Binding-site contacts:
Ligand atom C25 contacts residue MET157 of chain 1.A at 3.5 Å (hydrophobic).
Ligand atom N03 contacts residue MET88 of chain 1.A at 3.4 Å.
Ligand atom N03 contacts residue ILE149 of chain 1.A at 2.6 Å (h-bond).
Ligand atom C30 contacts residue GLY91 of chain 1.A at 3.3 Å.
Ligand atom C27 contacts residue ILE17 of chain 1.A at 3.7 Å (hydrophobic).
Ligand atom C08 contacts residue MET88 of chain 1.A at 3.0 Å (hydrophobic).
Ligand atom C06 contacts residue GLU57 of chain 1.A at 3.5 Å.
Ligand atom C05 contacts residue MET86 of chain 1.A at 3.4 Å (hydrophobic).
Ligand atom N29 contacts residue GLY91 of chain 1.A at 2.7 Å (h-bond).
Ligand atom N17 contacts residue LEU140 of chain 1.A at 3.5 Å.
Ligand atom N18 contacts residue LEU140 of chain 1.A at 3.7 Å.
Ligand atom C06 contacts residue ILE149 of chain 1.A at 3.2 Å (hydrophobic).
Ligand atom C26 contacts residue ALA137 of chain 1.A at 3.7 Å (hydrophobic).
Ligand atom C04 contacts residue LYS39 of chain 1.A at 3.6 Å.
Ligand atom C14 contacts residue GLU89 of chain 1.A at 3.5 Å.
Ligand atom C04 contacts residue GLU57 of chain 1.A at 3.3 Å.
Ligand atom C28 contacts residue LEU140 of chain 1.A at 3.6 Å (hydrophobic).
Ligand atom C14 contacts residue GLY91 of chain 1.A at 3.6 Å.
Ligand atom C22 contacts residue ILE17 of chain 1.A at 3.5 Å (hydrophobic).
Ligand atom C06 contacts residue LEU61 of chain 1.A at 3.8 Å (hydrophobic).
Ligand atom N20 contacts residue ILE17 of chain 1.A at 3.7 Å.
Ligand atom O01 contacts residue LYS39 of chain 1.A at 2.9 Å (salt-bridge).
Ligand atom C32 contacts residue GLY91 of chain 1.A at 3.6 Å.
Ligand atom N15 contacts residue GLY91 of chain 1.A at 2.8 Å (h-bond).
Ligand atom C05 contacts residue LYS39 of chain 1.A at 3.5 Å.
Ligand atom C02 contacts residue MET88 of chain 1.A at 3.8 Å (hydrophobic).
Ligand atom C04 contacts residue ILE149 of chain 1.A at 3.2 Å (hydrophobic).
Ligand atom C32 contacts residue ASN92 of chain 1.A at 3.4 Å.
Ligand atom C19 contacts residue ILE17 of chain 1.A at 3.4 Å (hydrophobic).
Ligand atom C24 contacts residue MET157 of chain 1.A at 3.0 Å (hydrophobic).
Ligand atom C32 contacts residue GLN27 of chain 1.A at 3.2 Å.
Ligand atom C33 contacts residue GLN27 of chain 1.A at 3.0 Å.
Ligand atom C16 contacts residue LEU140 of chain 1.A at 3.5 Å (hydrophobic).
Ligand atom N15 contacts residue CYS90 of chain 1.A at 3.6 Å.
Ligand atom O01 contacts residue MET157 of chain 1.A at 3.4 Å.
Ligand atom C30 contacts residue ASN92 of chain 1.A at 3.2 Å.
Ligand atom N18 contacts residue ILE17 of chain 1.A at 3.7 Å.
Ligand atom C05 contacts residue GLU57 of chain 1.A at 3.1 Å.
Ligand atom C24 contacts residue GLN158 of chain 1.A at 3.8 Å.
Ligand atom C14 contacts residue ALA37 of chain 1.A at 3.6 Å (hydrophobic).

The protein below binds the small molecule below.
Small molecule (SMILES): O=C(NC1CC1)c1ccc(-c2cnc3c(NCC4CCOCC4)cc(NC4CCCCC4)nn23)cc1

Sequence of chain 1.A:
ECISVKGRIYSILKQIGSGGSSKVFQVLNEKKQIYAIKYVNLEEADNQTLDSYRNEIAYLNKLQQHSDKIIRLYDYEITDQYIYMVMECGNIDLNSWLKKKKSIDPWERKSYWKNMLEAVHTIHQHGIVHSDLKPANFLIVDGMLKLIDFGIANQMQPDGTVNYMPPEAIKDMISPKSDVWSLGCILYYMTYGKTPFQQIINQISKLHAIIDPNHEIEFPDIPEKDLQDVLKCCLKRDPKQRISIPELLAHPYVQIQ